Sequence of chain 1.D:
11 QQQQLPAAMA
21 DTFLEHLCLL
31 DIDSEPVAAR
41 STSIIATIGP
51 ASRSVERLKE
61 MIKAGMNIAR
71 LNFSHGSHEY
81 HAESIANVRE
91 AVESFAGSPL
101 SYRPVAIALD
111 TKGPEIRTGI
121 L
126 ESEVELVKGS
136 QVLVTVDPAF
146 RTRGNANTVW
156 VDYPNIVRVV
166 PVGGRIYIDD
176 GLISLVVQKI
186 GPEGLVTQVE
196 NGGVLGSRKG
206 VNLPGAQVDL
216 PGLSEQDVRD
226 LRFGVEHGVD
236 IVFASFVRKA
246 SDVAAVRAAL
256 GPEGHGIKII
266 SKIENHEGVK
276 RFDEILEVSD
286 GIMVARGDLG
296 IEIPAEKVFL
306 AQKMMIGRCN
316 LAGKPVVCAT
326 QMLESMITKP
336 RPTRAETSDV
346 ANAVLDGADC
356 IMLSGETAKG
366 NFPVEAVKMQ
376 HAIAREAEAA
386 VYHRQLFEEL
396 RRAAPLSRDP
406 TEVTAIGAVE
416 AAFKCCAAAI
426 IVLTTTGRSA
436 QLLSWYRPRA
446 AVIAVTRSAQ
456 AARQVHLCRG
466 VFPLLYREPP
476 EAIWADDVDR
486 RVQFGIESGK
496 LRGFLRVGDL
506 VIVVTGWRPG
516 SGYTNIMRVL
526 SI

Binding-site contacts:
Ligand atom O3 contacts residue TRP479 of chain 1.D at 3.8 Å.
Ligand atom P2 contacts residue SER434 of chain 1.D at 3.4 Å.
Ligand atom C6 contacts residue THR519 of chain 1.D at 3.4 Å.
Ligand atom O5P contacts residue SER434 of chain 1.D at 3.5 Å (h-bond).
Ligand atom P1 contacts residue ARG486 of chain 1.D at 3.1 Å.
Ligand atom O3 contacts residue GLY511 of chain 1.D at 2.7 Å.
Ligand atom O4 contacts residue TYR518 of chain 1.D at 3.7 Å.
Ligand atom O2 contacts residue LEU428 of chain 1.D at 3.1 Å.
Ligand atom O1P contacts residue TRP479 of chain 1.D at 2.7 Å (h-bond).
Ligand atom C5 contacts residue GLY515 of chain 1.D at 3.5 Å.
Ligand atom O4P contacts residue SER516 of chain 1.D at 3.3 Å (h-bond).
Ligand atom O1P contacts residue ARG486 of chain 1.D at 2.3 Å (salt-bridge).
Ligand atom O4 contacts residue GLY515 of chain 1.D at 2.4 Å (h-bond).
Ligand atom C4 contacts residue GLY515 of chain 1.D at 3.5 Å.
Ligand atom O4P contacts residue THR431 of chain 1.D at 2.8 Å (h-bond).
Ligand atom C1 contacts residue ARG486 of chain 1.D at 3.4 Å.
Ligand atom O5P contacts residue SER516 of chain 1.D at 2.9 Å (h-bond).
Ligand atom C6 contacts residue LEU428 of chain 1.D at 3.3 Å (hydrophobic).
Ligand atom O5P contacts residue GLY517 of chain 1.D at 3.4 Å (h-bond).
Ligand atom C2 contacts residue LEU428 of chain 1.D at 3.8 Å (hydrophobic).
Ligand atom O6P contacts residue THR430 of chain 1.D at 3.7 Å.
Ligand atom P2 contacts residue THR430 of chain 1.D at 3.6 Å.
Ligand atom O6 contacts residue GLY515 of chain 1.D at 3.7 Å.
Ligand atom C3 contacts residue ARG513 of chain 1.D at 3.8 Å.
Ligand atom O3P contacts residue GLY515 of chain 1.D at 3.1 Å (h-bond).
Ligand atom O4P contacts residue THR430 of chain 1.D at 2.9 Å (h-bond).
Ligand atom O4P contacts residue THR429 of chain 1.D at 3.4 Å (h-bond).
Ligand atom O6P contacts residue THR429 of chain 1.D at 2.5 Å (h-bond).
Ligand atom O6 contacts residue SER516 of chain 1.D at 3.8 Å.
Ligand atom O3 contacts residue ARG513 of chain 1.D at 3.7 Å.
Ligand atom O5 contacts residue LEU428 of chain 1.D at 3.5 Å (h-bond).
Ligand atom O2 contacts residue GLY511 of chain 1.D at 3.4 Å (h-bond).
Ligand atom O6P contacts residue SER434 of chain 1.D at 2.4 Å (h-bond).
Ligand atom O2P contacts residue ARG486 of chain 1.D at 2.3 Å (salt-bridge).
Ligand atom O2 contacts residue THR510 of chain 1.D at 3.8 Å.
Ligand atom P2 contacts residue SER516 of chain 1.D at 3.6 Å.
Ligand atom C6 contacts residue THR429 of chain 1.D at 3.7 Å.
Ligand atom P2 contacts residue THR429 of chain 1.D at 3.6 Å.
Ligand atom O4 contacts residue THR519 of chain 1.D at 3.8 Å.
Ligand atom O1 contacts residue ARG486 of chain 1.D at 3.7 Å.

This small molecule binds to this protein.
Small molecule (SMILES): O=P(O)(O)OC[C@H]1O[C@](O)(COP(=O)(O)O)[C@@H](O)[C@@H]1O